Binding-site contacts:
Ligand atom O5' contacts residue HIS19 of chain 2.A at 3.4 Å.
Ligand atom N7 contacts residue ARG92 of chain 2.A at 3.1 Å (salt-bridge).
Ligand atom O1A contacts residue HIS19 of chain 2.A at 3.3 Å.
Ligand atom O1B contacts residue SER129 of chain 2.A at 3.7 Å.
Ligand atom N3 contacts residue SER121 of chain 2.A at 3.7 Å.
Ligand atom PB contacts residue ARG92 of chain 2.A at 3.7 Å.
Ligand atom O4' contacts residue HIS19 of chain 2.A at 3.5 Å (h-bond).
Ligand atom O2B contacts residue ARG92 of chain 2.A at 2.9 Å (salt-bridge).
Ligand atom N6 contacts residue GLY18 of chain 2.A at 3.3 Å.
Ligand atom N6 contacts residue ARG92 of chain 2.A at 3.7 Å.
Ligand atom C8 contacts residue ARG92 of chain 2.A at 3.5 Å.
Ligand atom N6 contacts residue TYR125 of chain 2.A at 2.8 Å (h-bond).
Ligand atom C2 contacts residue ILE22 of chain 2.A at 3.6 Å (hydrophobic).
Ligand atom O3B contacts residue ARG92 of chain 2.A at 3.7 Å.
Ligand atom N3 contacts residue ILE22 of chain 2.A at 3.6 Å.
Ligand atom C5 contacts residue ARG92 of chain 2.A at 3.5 Å.
Ligand atom O1B contacts residue SER130 of chain 2.A at 3.0 Å (h-bond).
Ligand atom O3G contacts residue SER129 of chain 2.A at 3.7 Å.
Ligand atom C5' contacts residue PRO9 of chain 2.A at 3.6 Å (hydrophobic).
Ligand atom C4' contacts residue ARG89 of chain 2.A at 3.3 Å.
Ligand atom O1B contacts residue HIS19 of chain 2.A at 3.6 Å.
Ligand atom O3G contacts residue SER130 of chain 2.A at 3.2 Å (h-bond).
Ligand atom N6 contacts residue ILE128 of chain 2.A at 2.9 Å (h-bond).
Ligand atom N7 contacts residue ILE128 of chain 2.A at 3.4 Å (h-bond).
Ligand atom C6 contacts residue GLY18 of chain 2.A at 3.5 Å.
Ligand atom O3' contacts residue ARG89 of chain 2.A at 2.8 Å (salt-bridge).
Ligand atom O1A contacts residue PHE12 of chain 2.A at 3.1 Å (h-bond).
Ligand atom O1A contacts residue SER11 of chain 2.A at 3.3 Å (h-bond).
Ligand atom S1G contacts residue SER131 of chain 2.A at 3.7 Å.
Ligand atom C3' contacts residue ARG89 of chain 2.A at 3.1 Å.
Ligand atom C6 contacts residue SER121 of chain 2.A at 3.5 Å.
Ligand atom C5' contacts residue ARG89 of chain 2.A at 3.7 Å.
Ligand atom O3G contacts residue SER131 of chain 2.A at 3.0 Å (h-bond).
Ligand atom C2 contacts residue SER121 of chain 2.A at 2.7 Å.
Ligand atom C5' contacts residue HIS19 of chain 2.A at 3.5 Å.
Ligand atom N1 contacts residue SER121 of chain 2.A at 2.6 Å (h-bond).
Ligand atom N1 contacts residue GLY18 of chain 2.A at 3.7 Å.
Ligand atom C8 contacts residue HIS19 of chain 2.A at 3.7 Å.
Ligand atom O2' contacts residue GLY90 of chain 2.A at 2.9 Å (h-bond).
Ligand atom C6 contacts residue ARG92 of chain 2.A at 3.5 Å.

Sequence of chain 2.A:
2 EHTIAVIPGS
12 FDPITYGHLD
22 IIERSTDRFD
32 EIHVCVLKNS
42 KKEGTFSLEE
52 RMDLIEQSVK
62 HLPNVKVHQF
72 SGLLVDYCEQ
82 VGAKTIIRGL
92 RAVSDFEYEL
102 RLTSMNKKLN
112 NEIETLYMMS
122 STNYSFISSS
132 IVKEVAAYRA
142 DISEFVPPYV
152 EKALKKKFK

This protein binds this small molecule.
Small molecule (SMILES): Nc1ncnc2c1ncn2[C@@H]1O[C@H](COP(=O)(O)OP(=O)(O)OP(O)(O)=S)[C@@H](O)[C@H]1O